A small-molecule ligand and the protein it binds are described below.
Small molecule (SMILES): OC[C@H]1O[C@@](CO)(O[C@H]2O[C@H](CO)[C@@H](O)[C@H](O)[C@H]2O)[C@@H](O)[C@@H]1O

Sequence of chain 16.A:
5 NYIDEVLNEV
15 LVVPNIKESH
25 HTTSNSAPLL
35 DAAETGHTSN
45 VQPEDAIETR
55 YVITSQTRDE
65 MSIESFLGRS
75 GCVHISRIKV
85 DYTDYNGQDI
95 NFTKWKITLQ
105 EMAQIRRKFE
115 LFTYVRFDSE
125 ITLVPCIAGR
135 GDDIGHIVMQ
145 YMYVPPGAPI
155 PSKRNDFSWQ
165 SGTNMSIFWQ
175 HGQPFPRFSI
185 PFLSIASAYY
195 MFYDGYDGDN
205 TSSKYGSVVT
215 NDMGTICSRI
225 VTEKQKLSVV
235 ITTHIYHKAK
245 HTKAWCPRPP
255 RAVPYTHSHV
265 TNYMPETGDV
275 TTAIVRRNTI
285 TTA

Binding-site contacts:
Ligand atom C6 contacts residue ILE101 of chain 16.A at 3.2 Å (hydrophobic).
Ligand atom O6 contacts residue ILE101 of chain 16.A at 2.1 Å (h-bond).
Ligand atom O3 contacts residue MET217 of chain 16.A at 2.5 Å (h-bond).
Ligand atom O5 contacts residue LEU103 of chain 16.A at 3.0 Å (h-bond).
Ligand atom O4 contacts residue ASN215 of chain 16.A at 3.4 Å (h-bond).
Ligand atom O2 contacts residue ASN215 of chain 16.A at 3.5 Å.
Ligand atom C6 contacts residue LEU103 of chain 16.A at 3.2 Å (hydrophobic).
Ligand atom C5 contacts residue LEU103 of chain 16.A at 3.5 Å (hydrophobic).
Ligand atom C6 contacts residue HIS241 of chain 16.A at 3.7 Å.
Ligand atom C3 contacts residue ASN215 of chain 16.A at 3.5 Å.
Ligand atom O2 contacts residue MET195 of chain 16.A at 3.6 Å.
Ligand atom O4 contacts residue THR102 of chain 16.A at 3.8 Å.
Ligand atom C6 contacts residue LEU103 of chain 16.A at 2.7 Å (hydrophobic).
Ligand atom O4 contacts residue ILE101 of chain 16.A at 4.0 Å.
Ligand atom O4 contacts residue HIS263 of chain 16.A at 2.6 Å.
Ligand atom O5 contacts residue THR102 of chain 16.A at 3.6 Å.
Ligand atom O6 contacts residue LEU103 of chain 16.A at 4.0 Å.
Ligand atom O1 contacts residue TYR194 of chain 16.A at 3.8 Å.
Ligand atom O2 contacts residue TYR193 of chain 16.A at 3.9 Å.
Ligand atom C5 contacts residue THR102 of chain 16.A at 2.8 Å.
Ligand atom O3 contacts residue ASN215 of chain 16.A at 2.1 Å.
Ligand atom C4 contacts residue HIS263 of chain 16.A at 3.7 Å.
Ligand atom C1 contacts residue MET195 of chain 16.A at 3.2 Å (hydrophobic).
Ligand atom O2 contacts residue MET217 of chain 16.A at 3.3 Å (h-bond).
Ligand atom O6 contacts residue LEU103 of chain 16.A at 3.3 Å.
Ligand atom C4 contacts residue ASN215 of chain 16.A at 4.0 Å.
Ligand atom C2 contacts residue MET217 of chain 16.A at 3.5 Å (hydrophobic).
Ligand atom C4 contacts residue THR102 of chain 16.A at 3.9 Å.
Ligand atom C5 contacts residue LEU103 of chain 16.A at 3.0 Å (hydrophobic).
Ligand atom C3 contacts residue MET217 of chain 16.A at 3.2 Å (hydrophobic).
Ligand atom O1 contacts residue GLN104 of chain 16.A at 3.9 Å.
Ligand atom O3 contacts residue TYR194 of chain 16.A at 3.9 Å.
Ligand atom O3 contacts residue ILE101 of chain 16.A at 3.5 Å.
Ligand atom O6 contacts residue THR102 of chain 16.A at 2.4 Å.
Ligand atom O1 contacts residue MET195 of chain 16.A at 3.8 Å.
Ligand atom C6 contacts residue THR102 of chain 16.A at 1.9 Å.
Ligand atom C2 contacts residue TYR193 of chain 16.A at 3.8 Å (hydrophobic).
Ligand atom C5 contacts residue HIS263 of chain 16.A at 3.9 Å.
Ligand atom O5 contacts residue LEU103 of chain 16.A at 3.3 Å.
Ligand atom O6 contacts residue HIS241 of chain 16.A at 4.0 Å.